Sequence of chain 1.B:
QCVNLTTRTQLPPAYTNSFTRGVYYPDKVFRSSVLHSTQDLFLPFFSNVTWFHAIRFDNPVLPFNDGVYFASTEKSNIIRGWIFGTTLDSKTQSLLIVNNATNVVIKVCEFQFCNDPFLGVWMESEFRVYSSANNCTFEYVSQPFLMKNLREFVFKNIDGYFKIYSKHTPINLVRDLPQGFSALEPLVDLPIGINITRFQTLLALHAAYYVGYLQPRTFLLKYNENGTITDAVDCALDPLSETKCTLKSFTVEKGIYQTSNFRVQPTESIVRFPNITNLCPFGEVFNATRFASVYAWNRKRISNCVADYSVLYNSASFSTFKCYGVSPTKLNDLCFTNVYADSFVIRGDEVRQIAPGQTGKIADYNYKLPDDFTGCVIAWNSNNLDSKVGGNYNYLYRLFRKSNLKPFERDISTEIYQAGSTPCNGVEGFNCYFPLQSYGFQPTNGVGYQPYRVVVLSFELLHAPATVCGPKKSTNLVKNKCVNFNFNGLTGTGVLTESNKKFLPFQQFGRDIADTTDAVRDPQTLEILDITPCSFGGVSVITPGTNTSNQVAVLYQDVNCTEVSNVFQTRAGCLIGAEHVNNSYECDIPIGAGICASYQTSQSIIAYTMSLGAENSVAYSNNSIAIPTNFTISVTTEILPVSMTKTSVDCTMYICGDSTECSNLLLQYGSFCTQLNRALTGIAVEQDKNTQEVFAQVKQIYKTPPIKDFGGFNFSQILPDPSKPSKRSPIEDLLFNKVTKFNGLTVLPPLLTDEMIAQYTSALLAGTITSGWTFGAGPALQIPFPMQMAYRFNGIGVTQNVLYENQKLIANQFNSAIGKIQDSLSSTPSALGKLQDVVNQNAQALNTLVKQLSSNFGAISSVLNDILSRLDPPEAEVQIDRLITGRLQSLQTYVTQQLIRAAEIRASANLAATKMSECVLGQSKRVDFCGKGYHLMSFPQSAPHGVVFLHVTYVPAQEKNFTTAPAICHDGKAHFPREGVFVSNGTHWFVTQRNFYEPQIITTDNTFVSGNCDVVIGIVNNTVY

Binding-site contacts:
Ligand atom N2 contacts residue ASN709 of chain 1.B at 2.9 Å (h-bond).
Ligand atom C5 contacts residue ASN709 of chain 1.B at 3.6 Å.
Ligand atom C7 contacts residue ASN709 of chain 1.B at 3.5 Å.
Ligand atom C8 contacts residue ILE1130 of chain 1.B at 3.9 Å (hydrophobic).
Ligand atom C3 contacts residue ASN709 of chain 1.B at 3.8 Å.
Ligand atom C8 contacts residue GLY1131 of chain 1.B at 3.4 Å.
Ligand atom O5 contacts residue ASN709 of chain 1.B at 2.4 Å (h-bond).
Ligand atom C4 contacts residue ASN709 of chain 1.B at 4.2 Å.
Ligand atom N2 contacts residue ILE1130 of chain 1.B at 4.4 Å.
Ligand atom C2 contacts residue ASN709 of chain 1.B at 2.5 Å.
Ligand atom C1 contacts residue ASN709 of chain 1.B at 1.4 Å.
Ligand atom O7 contacts residue ASN709 of chain 1.B at 3.4 Å (h-bond).

This small molecule binds to this protein.
Small molecule (SMILES): CC(=O)N[C@@H]1[C@@H](O)[C@H](O)[C@@H](CO)O[C@H]1O